Binding-site contacts:
Ligand atom O15 contacts residue TYR53 of chain 1.A at 2.5 Å (h-bond).
Ligand atom C8 contacts residue LEU439 of chain 1.A at 3.2 Å (hydrophobic).
Ligand atom N5 contacts residue IC61 of chain 1.F at 0.8 Å.
Ligand atom C3 contacts residue IC61 of chain 1.F at 1.1 Å.
Ligand atom C4 contacts residue IC61 of chain 1.F at 0.7 Å.
Ligand atom C6 contacts residue IC61 of chain 1.F at 1.0 Å.
Ligand atom O24 contacts residue MET356 of chain 1.A at 3.2 Å.
Ligand atom O15 contacts residue IC61 of chain 1.F at 2.2 Å (h-bond).
Ligand atom C11 contacts residue IC61 of chain 1.F at 0.3 Å.
Ligand atom C17 contacts residue VAL28 of chain 1.A at 3.5 Å (hydrophobic).
Ligand atom C23 contacts residue IC61 of chain 1.F at 2.0 Å.
Ligand atom C14 contacts residue IC61 of chain 1.F at 1.0 Å.
Ligand atom C19 contacts residue IC61 of chain 1.F at 2.6 Å.
Ligand atom C21 contacts residue PRO27 of chain 1.A at 3.5 Å (hydrophobic).
Ligand atom C22 contacts residue IC61 of chain 1.F at 3.1 Å.
Ligand atom N2 contacts residue LYS89 of chain 1.A at 3.4 Å (salt-bridge).
Ligand atom C20 contacts residue PRO27 of chain 1.A at 3.7 Å (hydrophobic).
Ligand atom C1 contacts residue IC61 of chain 1.F at 0.5 Å.
Ligand atom C22 contacts residue PRO27 of chain 1.A at 3.5 Å (hydrophobic).
Ligand atom N2 contacts residue IC61 of chain 1.F at 1.5 Å.
Ligand atom C3 contacts residue HOA1 of chain 1.D at 3.4 Å.
Ligand atom N5 contacts residue LYS89 of chain 1.A at 3.5 Å (salt-bridge).
Ligand atom C13 contacts residue IC61 of chain 1.F at 1.2 Å.
Ligand atom O16 contacts residue IC61 of chain 1.F at 0.8 Å (h-bond).
Ligand atom N12 contacts residue IC61 of chain 1.F at 0.3 Å.
Ligand atom C3 contacts residue LYS89 of chain 1.A at 3.7 Å.
Ligand atom O15 contacts residue MET356 of chain 1.A at 3.6 Å.
Ligand atom C09 contacts residue IC61 of chain 1.F at 0.8 Å.
Ligand atom C21 contacts residue LEU190 of chain 1.A at 3.4 Å (hydrophobic).
Ligand atom C10 contacts residue IC61 of chain 1.F at 0.8 Å.
Ligand atom N2 contacts residue HOA1 of chain 1.D at 2.9 Å (h-bond).
Ligand atom C7 contacts residue IC61 of chain 1.F at 0.6 Å.
Ligand atom C20 contacts residue IC61 of chain 1.F at 3.5 Å.
Ligand atom C17 contacts residue IC61 of chain 1.F at 1.7 Å.
Ligand atom O24 contacts residue ALA332 of chain 1.A at 3.4 Å.
Ligand atom C18 contacts residue IC61 of chain 1.F at 1.6 Å.
Ligand atom C8 contacts residue IC61 of chain 1.F at 1.3 Å.
Ligand atom C09 contacts residue ALA332 of chain 1.A at 3.6 Å (hydrophobic).
Ligand atom C1 contacts residue LYS89 of chain 1.A at 3.1 Å.
Ligand atom O24 contacts residue IC61 of chain 1.F at 1.4 Å.

Sequence of chain 1.A:
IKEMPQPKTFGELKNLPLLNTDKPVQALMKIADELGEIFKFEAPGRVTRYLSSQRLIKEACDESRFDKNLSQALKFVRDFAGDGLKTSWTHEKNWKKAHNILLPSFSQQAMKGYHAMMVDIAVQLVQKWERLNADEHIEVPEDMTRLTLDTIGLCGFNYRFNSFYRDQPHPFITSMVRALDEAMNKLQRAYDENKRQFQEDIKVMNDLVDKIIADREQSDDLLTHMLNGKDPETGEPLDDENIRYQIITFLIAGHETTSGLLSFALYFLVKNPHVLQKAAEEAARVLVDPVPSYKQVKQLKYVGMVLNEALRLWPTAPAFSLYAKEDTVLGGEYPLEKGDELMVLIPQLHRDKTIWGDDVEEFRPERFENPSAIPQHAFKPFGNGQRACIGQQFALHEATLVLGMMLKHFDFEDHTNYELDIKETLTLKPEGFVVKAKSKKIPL

The small molecule below binds the protein below.
Small molecule (SMILES): O=C(CCCCCn1ccnc1)N[C@@H](Cc1ccccc1)C(=O)O